The protein below binds the small molecule below.
Small molecule (SMILES): Nc1ncnc2c1nc(C#CCO)n2[C@H]1CCCCO1

Sequence of chain 4.A:
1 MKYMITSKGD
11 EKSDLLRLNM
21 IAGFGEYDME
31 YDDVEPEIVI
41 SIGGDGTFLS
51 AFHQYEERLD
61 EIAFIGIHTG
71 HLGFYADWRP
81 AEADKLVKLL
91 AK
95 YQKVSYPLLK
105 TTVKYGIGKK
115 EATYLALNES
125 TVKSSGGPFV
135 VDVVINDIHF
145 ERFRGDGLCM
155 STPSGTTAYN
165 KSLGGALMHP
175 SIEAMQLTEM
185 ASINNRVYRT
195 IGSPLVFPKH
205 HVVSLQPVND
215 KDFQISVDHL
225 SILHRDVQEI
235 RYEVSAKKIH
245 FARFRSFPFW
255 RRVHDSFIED

Sequence of chain 1.A:
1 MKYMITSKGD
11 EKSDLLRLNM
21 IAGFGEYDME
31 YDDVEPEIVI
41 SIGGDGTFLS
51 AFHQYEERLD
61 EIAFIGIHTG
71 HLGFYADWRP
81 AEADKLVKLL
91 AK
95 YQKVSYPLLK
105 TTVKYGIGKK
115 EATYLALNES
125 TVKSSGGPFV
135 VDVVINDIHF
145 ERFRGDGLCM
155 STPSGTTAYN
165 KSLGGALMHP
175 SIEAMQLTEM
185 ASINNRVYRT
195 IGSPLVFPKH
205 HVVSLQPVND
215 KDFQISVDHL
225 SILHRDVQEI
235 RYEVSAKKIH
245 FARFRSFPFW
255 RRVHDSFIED

Binding-site contacts:
Ligand atom N6 contacts residue ASN122 of chain 4.A at 2.8 Å (h-bond).
Ligand atom C6 contacts residue PHE74 of chain 4.A at 4.1 Å (hydrophobic).
Ligand atom C6 contacts residue ASN122 of chain 4.A at 3.8 Å.
Ligand atom C2 contacts residue ALA162 of chain 4.A at 3.6 Å (hydrophobic).
Ligand atom CAS contacts residue GLY46 of chain 4.A at 3.6 Å.
Ligand atom C5 contacts residue ASP45 of chain 4.A at 3.7 Å.
Ligand atom N1 contacts residue THR161 of chain 4.A at 2.5 Å (h-bond).
Ligand atom N7 contacts residue ALA162 of chain 4.A at 3.9 Å.
Ligand atom N3 contacts residue PHE74 of chain 4.A at 4.0 Å.
Ligand atom C6 contacts residue ALA162 of chain 4.A at 3.5 Å (hydrophobic).
Ligand atom N1 contacts residue PHE74 of chain 4.A at 3.4 Å.
Ligand atom C2 contacts residue PHE74 of chain 4.A at 3.2 Å (hydrophobic).
Ligand atom N6 contacts residue PHE74 of chain 4.A at 4.1 Å.
Ligand atom N9 contacts residue ASP45 of chain 4.A at 4.0 Å.
Ligand atom C6 contacts residue ASP45 of chain 4.A at 4.1 Å.
Ligand atom N3 contacts residue THR161 of chain 4.A at 3.6 Å.
Ligand atom N6 contacts residue SER158 of chain 4.A at 3.4 Å (h-bond).
Ligand atom C8 contacts residue ASN122 of chain 4.A at 3.9 Å.
Ligand atom C4 contacts residue ASP45 of chain 4.A at 3.9 Å.
Ligand atom OAT contacts residue HIS223 of chain 4.A at 3.2 Å.
Ligand atom C8 contacts residue ASP45 of chain 4.A at 3.8 Å.
Ligand atom CAQ contacts residue ASN122 of chain 4.A at 4.1 Å.
Ligand atom N6 contacts residue ALA162 of chain 4.A at 4.0 Å.
Ligand atom OAT contacts residue LEU49 of chain 4.A at 3.8 Å.
Ligand atom N6 contacts residue THR161 of chain 4.A at 4.0 Å.
Ligand atom N7 contacts residue ASN122 of chain 4.A at 3.0 Å (h-bond).
Ligand atom C2 contacts residue THR161 of chain 4.A at 3.1 Å.
Ligand atom C5 contacts residue ASN122 of chain 4.A at 3.9 Å.
Ligand atom CAQ contacts residue ASP45 of chain 4.A at 3.8 Å.
Ligand atom N7 contacts residue ASP45 of chain 4.A at 3.8 Å.
Ligand atom N3 contacts residue ALA162 of chain 4.A at 3.8 Å.
Ligand atom N1 contacts residue ALA162 of chain 4.A at 3.6 Å (h-bond).
Ligand atom N1 contacts residue SER158 of chain 4.A at 4.1 Å.
Ligand atom CAS contacts residue LEU49 of chain 4.A at 4.1 Å (hydrophobic).
Ligand atom N6 contacts residue TYR75 of chain 4.A at 3.3 Å.
Ligand atom C6 contacts residue THR161 of chain 4.A at 3.7 Å.
Ligand atom C4 contacts residue ALA162 of chain 4.A at 3.6 Å (hydrophobic).
Ligand atom C5 contacts residue ALA162 of chain 4.A at 3.4 Å (hydrophobic).
Ligand atom CAR contacts residue LEU49 of chain 4.A at 4.0 Å (hydrophobic).
Ligand atom CAR contacts residue GLY46 of chain 4.A at 4.1 Å.